Binding-site contacts:
Ligand atom C2 contacts residue THR156 of chain 2.B at 4.0 Å.
Ligand atom C2 contacts residue ASN154 of chain 2.B at 2.4 Å.
Ligand atom C8 contacts residue ASN154 of chain 2.B at 4.2 Å.
Ligand atom C3 contacts residue THR156 of chain 2.B at 4.0 Å.
Ligand atom C5 contacts residue GLU147 of chain 2.B at 3.6 Å.
Ligand atom C6 contacts residue GLU150 of chain 2.B at 4.2 Å.
Ligand atom N2 contacts residue ASN154 of chain 2.B at 2.7 Å (h-bond).
Ligand atom C5 contacts residue ASN154 of chain 2.B at 3.7 Å.
Ligand atom C7 contacts residue ASN154 of chain 2.B at 3.1 Å.
Ligand atom N2 contacts residue THR156 of chain 2.B at 3.9 Å.
Ligand atom O5 contacts residue ASN154 of chain 2.B at 2.4 Å (h-bond).
Ligand atom C5 contacts residue GLU150 of chain 2.B at 4.4 Å.
Ligand atom C1 contacts residue SER151 of chain 2.B at 4.2 Å.
Ligand atom O5 contacts residue GLU147 of chain 2.B at 3.3 Å (salt-bridge).
Ligand atom O7 contacts residue ASN154 of chain 2.B at 3.1 Å (h-bond).
Ligand atom C4 contacts residue ASN154 of chain 2.B at 4.2 Å.
Ligand atom C1 contacts residue THR156 of chain 2.B at 3.4 Å.
Ligand atom C1 contacts residue GLU150 of chain 2.B at 4.1 Å.
Ligand atom C5 contacts residue SER151 of chain 2.B at 4.4 Å.
Ligand atom C5 contacts residue THR156 of chain 2.B at 4.3 Å.
Ligand atom O5 contacts residue GLU150 of chain 2.B at 3.4 Å.
Ligand atom O5 contacts residue SER151 of chain 2.B at 4.0 Å.
Ligand atom C1 contacts residue ASN154 of chain 2.B at 1.4 Å.
Ligand atom O5 contacts residue THR156 of chain 2.B at 4.2 Å.
Ligand atom C8 contacts residue THR156 of chain 2.B at 4.4 Å.
Ligand atom O6 contacts residue GLU147 of chain 2.B at 2.9 Å (salt-bridge).
Ligand atom C6 contacts residue GLU147 of chain 2.B at 3.0 Å.
Ligand atom O6 contacts residue GLU150 of chain 2.B at 4.1 Å.
Ligand atom C3 contacts residue ASN154 of chain 2.B at 3.7 Å.

This small molecule binds to this protein.
Small molecule (SMILES): CC(=O)N[C@H]1[C@H](O[C@H]2[C@H](O)[C@@H](NC(C)=O)CO[C@@H]2CO)O[C@H](CO)[C@@H](O)[C@@H]1O

Sequence of chain 2.B:
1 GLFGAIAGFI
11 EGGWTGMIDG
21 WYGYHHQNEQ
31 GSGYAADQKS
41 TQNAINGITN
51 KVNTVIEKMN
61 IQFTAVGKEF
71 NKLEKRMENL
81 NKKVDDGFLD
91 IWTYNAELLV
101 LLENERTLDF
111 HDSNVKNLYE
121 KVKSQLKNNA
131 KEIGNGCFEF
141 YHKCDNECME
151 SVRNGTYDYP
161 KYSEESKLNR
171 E